Sequence of chain 1.A:
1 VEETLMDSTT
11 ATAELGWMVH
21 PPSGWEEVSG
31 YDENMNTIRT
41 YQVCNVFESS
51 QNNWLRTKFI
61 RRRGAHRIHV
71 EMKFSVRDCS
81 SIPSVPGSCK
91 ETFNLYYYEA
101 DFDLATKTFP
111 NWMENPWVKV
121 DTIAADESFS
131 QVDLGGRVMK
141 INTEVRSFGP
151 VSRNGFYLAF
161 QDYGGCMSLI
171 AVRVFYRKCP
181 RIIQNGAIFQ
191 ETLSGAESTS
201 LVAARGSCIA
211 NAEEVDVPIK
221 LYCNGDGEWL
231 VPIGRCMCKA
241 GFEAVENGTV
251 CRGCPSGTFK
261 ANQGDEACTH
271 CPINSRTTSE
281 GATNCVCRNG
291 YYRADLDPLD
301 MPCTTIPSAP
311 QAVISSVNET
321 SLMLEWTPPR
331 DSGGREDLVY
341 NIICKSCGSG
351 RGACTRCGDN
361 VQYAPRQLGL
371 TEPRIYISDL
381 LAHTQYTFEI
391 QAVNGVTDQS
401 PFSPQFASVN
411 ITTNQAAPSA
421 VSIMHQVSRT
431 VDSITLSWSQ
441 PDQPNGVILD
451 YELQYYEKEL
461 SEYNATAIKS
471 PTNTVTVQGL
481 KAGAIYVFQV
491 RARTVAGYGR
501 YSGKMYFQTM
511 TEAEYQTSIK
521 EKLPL

The small molecule below binds the protein below.
Small molecule (SMILES): CC(=O)N[C@@H]1[C@@H](O)[C@H](O)[C@@H](CO)O[C@H]1O

Binding-site contacts:
Ligand atom C1 contacts residue ASN318 of chain 1.A at 1.4 Å.
Ligand atom C3 contacts residue ASN318 of chain 1.A at 3.8 Å.
Ligand atom C4 contacts residue ASN318 of chain 1.A at 4.2 Å.
Ligand atom O5 contacts residue ASN318 of chain 1.A at 2.4 Å (h-bond).
Ligand atom C7 contacts residue ASN318 of chain 1.A at 3.2 Å.
Ligand atom N2 contacts residue ASN318 of chain 1.A at 2.9 Å (h-bond).
Ligand atom C8 contacts residue ASN318 of chain 1.A at 4.0 Å.
Ligand atom C5 contacts residue ASN318 of chain 1.A at 3.7 Å.
Ligand atom O7 contacts residue ASN318 of chain 1.A at 3.0 Å (h-bond).
Ligand atom C2 contacts residue ASN318 of chain 1.A at 2.4 Å.